Binding-site contacts:
Ligand atom C26 contacts residue GLY36 of chain 1.A at 3.7 Å.
Ligand atom C10 contacts residue LEU159 of chain 1.A at 3.7 Å (hydrophobic).
Ligand atom C8 contacts residue LEU159 of chain 1.A at 3.6 Å (hydrophobic).
Ligand atom C1 contacts residue LEU35 of chain 1.A at 3.6 Å (hydrophobic).
Ligand atom C28 contacts residue GLU113 of chain 1.A at 3.6 Å.
Ligand atom N1 contacts residue GLU107 of chain 1.A at 2.7 Å (salt-bridge).
Ligand atom O5 contacts residue VAL109 of chain 1.A at 2.8 Å (h-bond).
Ligand atom C4 contacts residue VAL109 of chain 1.A at 3.4 Å (hydrophobic).
Ligand atom C3 contacts residue VAL109 of chain 1.A at 3.6 Å (hydrophobic).
Ligand atom C14 contacts residue ASP170 of chain 1.A at 3.7 Å.
Ligand atom C6 contacts residue LEU159 of chain 1.A at 3.6 Å (hydrophobic).
Ligand atom C17 contacts residue VAL43 of chain 1.A at 3.5 Å (hydrophobic).
Ligand atom C16 contacts residue VAL43 of chain 1.A at 3.6 Å (hydrophobic).
Ligand atom C26 contacts residue VAL37 of chain 1.A at 3.6 Å (hydrophobic).
Ligand atom O4 contacts residue GLY36 of chain 1.A at 3.6 Å.
Ligand atom C16 contacts residue ASP170 of chain 1.A at 3.8 Å.
Ligand atom N1 contacts residue ALA56 of chain 1.A at 3.5 Å.
Ligand atom C8 contacts residue GLU107 of chain 1.A at 3.8 Å.
Ligand atom C27 contacts residue ASN157 of chain 1.A at 3.5 Å.
Ligand atom N4 contacts residue GLU113 of chain 1.A at 3.5 Å.
Ligand atom N4 contacts residue GLU156 of chain 1.A at 2.9 Å (salt-bridge).
Ligand atom C3 contacts residue LEU35 of chain 1.A at 3.7 Å (hydrophobic).
Ligand atom C9 contacts residue ILE90 of chain 1.A at 3.8 Å (hydrophobic).
Ligand atom C5 contacts residue LEU159 of chain 1.A at 3.9 Å (hydrophobic).
Ligand atom C3 contacts residue GLY112 of chain 1.A at 3.8 Å.
Ligand atom C26 contacts residue GLY38 of chain 1.A at 3.5 Å.
Ligand atom C25 contacts residue LEU35 of chain 1.A at 3.4 Å (hydrophobic).
Ligand atom C8 contacts residue VAL109 of chain 1.A at 3.6 Å (hydrophobic).
Ligand atom O5 contacts residue TYR108 of chain 1.A at 3.4 Å.
Ligand atom C15 contacts residue LYS58 of chain 1.A at 3.8 Å.
Ligand atom C9 contacts residue GLU107 of chain 1.A at 3.5 Å.
Ligand atom C7 contacts residue LEU159 of chain 1.A at 3.8 Å (hydrophobic).
Ligand atom C15 contacts residue ASP170 of chain 1.A at 3.7 Å.
Ligand atom N2 contacts residue VAL43 of chain 1.A at 3.8 Å.
Ligand atom C28 contacts residue GLU156 of chain 1.A at 3.5 Å.
Ligand atom C24 contacts residue GLU113 of chain 1.A at 3.4 Å.
Ligand atom C11 contacts residue LEU159 of chain 1.A at 3.7 Å (hydrophobic).
Ligand atom C9 contacts residue ALA56 of chain 1.A at 3.7 Å (hydrophobic).
Ligand atom N1 contacts residue ILE90 of chain 1.A at 3.8 Å.
Ligand atom C13 contacts residue MET106 of chain 1.A at 3.7 Å (hydrophobic).

This small molecule binds to this protein.
Small molecule (SMILES): CN[C@@H]1C[C@H]2O[C@@](C)([C@@H]1OC)n1c3c(c4ccccc41)[C@H]1CN[C@H](O)[C@H]1c1c-3n2c2ccccc12

Sequence of chain 1.A:
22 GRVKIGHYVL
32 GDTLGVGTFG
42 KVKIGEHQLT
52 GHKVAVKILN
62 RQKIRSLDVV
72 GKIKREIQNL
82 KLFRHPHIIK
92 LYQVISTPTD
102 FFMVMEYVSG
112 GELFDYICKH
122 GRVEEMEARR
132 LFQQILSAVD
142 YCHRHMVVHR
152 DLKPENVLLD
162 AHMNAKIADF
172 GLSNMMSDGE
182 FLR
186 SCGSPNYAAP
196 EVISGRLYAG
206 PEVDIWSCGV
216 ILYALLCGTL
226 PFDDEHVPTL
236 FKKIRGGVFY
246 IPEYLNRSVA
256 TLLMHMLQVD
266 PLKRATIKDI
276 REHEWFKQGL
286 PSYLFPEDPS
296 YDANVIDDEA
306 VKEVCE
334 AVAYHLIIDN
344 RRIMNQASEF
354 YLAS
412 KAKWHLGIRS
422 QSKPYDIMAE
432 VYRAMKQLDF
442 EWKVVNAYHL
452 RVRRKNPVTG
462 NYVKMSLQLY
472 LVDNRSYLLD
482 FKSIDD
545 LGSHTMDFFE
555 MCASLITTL